Sequence of chain 1.D:
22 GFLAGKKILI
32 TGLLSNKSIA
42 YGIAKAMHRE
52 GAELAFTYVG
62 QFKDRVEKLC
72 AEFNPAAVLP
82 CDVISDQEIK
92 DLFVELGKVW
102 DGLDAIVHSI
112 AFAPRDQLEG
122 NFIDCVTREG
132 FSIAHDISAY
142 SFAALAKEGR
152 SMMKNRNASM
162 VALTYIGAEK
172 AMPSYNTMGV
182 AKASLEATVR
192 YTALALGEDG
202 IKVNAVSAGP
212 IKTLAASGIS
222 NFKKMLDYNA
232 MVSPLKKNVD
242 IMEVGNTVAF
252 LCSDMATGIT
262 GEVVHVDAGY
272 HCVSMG

The protein below binds the small molecule below.
Small molecule (SMILES): Cc1cc2ncn(Cc3ccc(Cl)c(Cl)c3)c2cc1C

Sequence of chain 1.B:
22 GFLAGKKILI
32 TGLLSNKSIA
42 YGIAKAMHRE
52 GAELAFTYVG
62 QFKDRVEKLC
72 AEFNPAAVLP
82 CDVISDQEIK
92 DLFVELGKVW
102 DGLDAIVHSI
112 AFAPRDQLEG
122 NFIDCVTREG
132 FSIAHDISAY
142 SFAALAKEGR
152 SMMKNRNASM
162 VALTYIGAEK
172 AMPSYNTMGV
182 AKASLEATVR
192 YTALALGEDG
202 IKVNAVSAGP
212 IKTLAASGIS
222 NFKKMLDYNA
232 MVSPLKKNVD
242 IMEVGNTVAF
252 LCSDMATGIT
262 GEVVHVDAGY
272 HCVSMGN

Binding-site contacts:
Ligand atom C18 contacts residue ALA216 of chain 1.B at 3.5 Å (hydrophobic).
Ligand atom N10 contacts residue TYR176 of chain 1.B at 4.0 Å.
Ligand atom C17 contacts residue ALA216 of chain 1.B at 3.7 Å (hydrophobic).
Ligand atom C7 contacts residue ILE220 of chain 1.B at 3.9 Å (hydrophobic).
Ligand atom C16 contacts residue PHE113 of chain 1.B at 3.8 Å (hydrophobic).
Ligand atom C13 contacts residue TYR176 of chain 1.B at 3.9 Å (hydrophobic).
Ligand atom C4 contacts residue TYR166 of chain 1.B at 4.0 Å (hydrophobic).
Ligand atom CL8 contacts residue SER175 of chain 1.B at 4.0 Å.
Ligand atom N12 contacts residue TYR176 of chain 1.B at 3.4 Å (h-bond).
Ligand atom CL8 contacts residue ILE220 of chain 1.B at 3.5 Å.
Ligand atom C11 contacts residue TYR176 of chain 1.B at 3.8 Å (hydrophobic).
Ligand atom C5 contacts residue PHE223 of chain 1.B at 3.6 Å (hydrophobic).
Ligand atom CL1 contacts residue MET276 of chain 1.D at 3.7 Å.
Ligand atom C16 contacts residue MET179 of chain 1.B at 3.9 Å (hydrophobic).
Ligand atom N12 contacts residue NAD1 of chain 1.S at 2.6 Å (h-bond).
Ligand atom C11 contacts residue NAD1 of chain 1.S at 2.8 Å.
Ligand atom C3 contacts residue PHE223 of chain 1.B at 4.0 Å (hydrophobic).
Ligand atom C3 contacts residue TYR166 of chain 1.B at 3.4 Å (hydrophobic).
Ligand atom CL8 contacts residue TYR176 of chain 1.B at 3.6 Å.
Ligand atom C14 contacts residue NAD1 of chain 1.S at 3.9 Å.
Ligand atom N10 contacts residue NAD1 of chain 1.S at 3.6 Å.
Ligand atom C6 contacts residue ILE220 of chain 1.B at 3.7 Å (hydrophobic).
Ligand atom C20 contacts residue TYR176 of chain 1.B at 4.0 Å (hydrophobic).
Ligand atom C13 contacts residue NAD1 of chain 1.S at 3.5 Å.
Ligand atom C7 contacts residue TYR176 of chain 1.B at 3.5 Å (hydrophobic).
Ligand atom C18 contacts residue LEU119 of chain 1.B at 3.4 Å (hydrophobic).
Ligand atom CL1 contacts residue MET226 of chain 1.B at 3.2 Å.
Ligand atom C9 contacts residue PHE223 of chain 1.B at 3.9 Å (hydrophobic).
Ligand atom C18 contacts residue ILE220 of chain 1.B at 3.9 Å (hydrophobic).
Ligand atom C14 contacts residue ALA112 of chain 1.B at 3.8 Å (hydrophobic).
Ligand atom CL1 contacts residue PRO174 of chain 1.B at 3.8 Å.
Ligand atom C6 contacts residue TYR176 of chain 1.B at 3.8 Å (hydrophobic).
Ligand atom C9 contacts residue NAD1 of chain 1.S at 3.1 Å.
Ligand atom C4 contacts residue PHE223 of chain 1.B at 3.5 Å (hydrophobic).
Ligand atom C19 contacts residue ALA216 of chain 1.B at 3.5 Å (hydrophobic).
Ligand atom C4 contacts residue NAD1 of chain 1.S at 3.5 Å.
Ligand atom C16 contacts residue ALA114 of chain 1.B at 3.8 Å (hydrophobic).
Ligand atom C2 contacts residue MET226 of chain 1.B at 3.8 Å (hydrophobic).
Ligand atom C2 contacts residue TYR176 of chain 1.B at 4.0 Å (hydrophobic).
Ligand atom C5 contacts residue NAD1 of chain 1.S at 3.7 Å.